Sequence of chain 1.B:
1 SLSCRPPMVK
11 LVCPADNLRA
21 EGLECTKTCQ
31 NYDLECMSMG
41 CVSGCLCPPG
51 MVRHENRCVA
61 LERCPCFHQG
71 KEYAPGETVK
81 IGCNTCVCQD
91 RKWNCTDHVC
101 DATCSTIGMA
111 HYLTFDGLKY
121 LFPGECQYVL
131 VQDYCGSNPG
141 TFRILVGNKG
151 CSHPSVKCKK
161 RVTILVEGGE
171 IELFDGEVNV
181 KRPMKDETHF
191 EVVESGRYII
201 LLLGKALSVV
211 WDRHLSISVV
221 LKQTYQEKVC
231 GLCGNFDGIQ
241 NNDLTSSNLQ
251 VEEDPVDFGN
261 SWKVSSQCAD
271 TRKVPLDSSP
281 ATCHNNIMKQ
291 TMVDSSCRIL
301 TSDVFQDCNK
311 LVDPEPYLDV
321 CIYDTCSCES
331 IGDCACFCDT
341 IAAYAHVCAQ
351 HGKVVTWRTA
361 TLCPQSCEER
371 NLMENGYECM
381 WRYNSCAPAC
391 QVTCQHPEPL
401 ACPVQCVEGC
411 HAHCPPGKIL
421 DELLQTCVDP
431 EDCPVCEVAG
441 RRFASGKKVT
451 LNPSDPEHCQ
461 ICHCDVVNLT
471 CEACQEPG

This protein binds this small molecule.
Small molecule (SMILES): CC(=O)N[C@@H]1[C@@H](O)[C@H](O)[C@@H](CO)O[C@H]1O

Binding-site contacts:
Ligand atom N2 contacts residue ASN468 of chain 1.B at 3.0 Å (h-bond).
Ligand atom O6 contacts residue THR470 of chain 1.B at 2.8 Å (h-bond).
Ligand atom C7 contacts residue VAL466 of chain 1.B at 4.2 Å (hydrophobic).
Ligand atom O7 contacts residue VAL466 of chain 1.B at 3.9 Å.
Ligand atom C5 contacts residue ASN468 of chain 1.B at 3.6 Å.
Ligand atom O5 contacts residue ASN468 of chain 1.B at 2.3 Å (h-bond).
Ligand atom O5 contacts residue THR470 of chain 1.B at 3.5 Å.
Ligand atom C7 contacts residue ASN468 of chain 1.B at 3.4 Å.
Ligand atom C1 contacts residue ASN468 of chain 1.B at 1.4 Å.
Ligand atom C8 contacts residue VAL466 of chain 1.B at 3.6 Å (hydrophobic).
Ligand atom C6 contacts residue GLU472 of chain 1.B at 4.3 Å.
Ligand atom C4 contacts residue ASN468 of chain 1.B at 4.2 Å.
Ligand atom O7 contacts residue ASP465 of chain 1.B at 3.5 Å.
Ligand atom C1 contacts residue THR470 of chain 1.B at 3.6 Å.
Ligand atom C6 contacts residue THR470 of chain 1.B at 3.9 Å.
Ligand atom O6 contacts residue GLU472 of chain 1.B at 3.9 Å.
Ligand atom O7 contacts residue ASN468 of chain 1.B at 3.3 Å (h-bond).
Ligand atom C2 contacts residue ASP465 of chain 1.B at 4.1 Å.
Ligand atom C2 contacts residue ASN468 of chain 1.B at 2.5 Å.
Ligand atom C1 contacts residue ASP465 of chain 1.B at 4.2 Å.
Ligand atom O5 contacts residue ASP465 of chain 1.B at 4.1 Å.
Ligand atom C8 contacts residue ASN468 of chain 1.B at 4.2 Å.
Ligand atom C5 contacts residue THR470 of chain 1.B at 4.0 Å.
Ligand atom C3 contacts residue ASN468 of chain 1.B at 3.8 Å.